Sequence of chain 1.B:
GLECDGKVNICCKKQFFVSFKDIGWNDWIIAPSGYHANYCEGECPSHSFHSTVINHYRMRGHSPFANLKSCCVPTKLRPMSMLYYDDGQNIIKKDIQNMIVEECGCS

The small molecule below binds the protein below.
Small molecule (SMILES): CCC[C@]1(C)C(=O)Nc2ccccc2C(=O)N1C

Binding-site contacts:
Ligand atom C10 contacts residue MET91 of chain 1.A at 4.2 Å (hydrophobic).
Ligand atom C12 contacts residue MET108 of chain 1.A at 3.7 Å (hydrophobic).
Ligand atom C11 contacts residue PHE58 of chain 1.B at 3.5 Å (hydrophobic).
Ligand atom C3 contacts residue THR61 of chain 1.B at 4.0 Å.
Ligand atom C13 contacts residue TYR93 of chain 1.A at 3.7 Å (hydrophobic).
Ligand atom C12 contacts residue TRP25 of chain 1.A at 4.0 Å (hydrophobic).
Ligand atom N contacts residue PHE58 of chain 1.B at 4.0 Å.
Ligand atom O1 contacts residue PHE58 of chain 1.B at 3.4 Å.
Ligand atom C9 contacts residue TYR93 of chain 1.A at 3.6 Å (hydrophobic).
Ligand atom C9 contacts residue ILE105 of chain 1.A at 3.7 Å (hydrophobic).
Ligand atom O contacts residue TRP28 of chain 1.A at 2.8 Å (h-bond).
Ligand atom C7 contacts residue PHE58 of chain 1.B at 3.9 Å (hydrophobic).
Ligand atom C5 contacts residue PHE58 of chain 1.B at 4.1 Å (hydrophobic).
Ligand atom N1 contacts residue TRP28 of chain 1.A at 4.1 Å.
Ligand atom C10 contacts residue ILE105 of chain 1.A at 4.0 Å (hydrophobic).
Ligand atom C6 contacts residue PHE58 of chain 1.B at 4.3 Å (hydrophobic).
Ligand atom O contacts residue ILE29 of chain 1.A at 3.8 Å.
Ligand atom C12 contacts residue PHE58 of chain 1.B at 3.7 Å (hydrophobic).
Ligand atom C3 contacts residue TRP25 of chain 1.A at 4.1 Å (hydrophobic).
Ligand atom O contacts residue TRP25 of chain 1.A at 3.9 Å.
Ligand atom C4 contacts residue THR61 of chain 1.B at 4.3 Å.
Ligand atom O1 contacts residue ILE105 of chain 1.A at 4.4 Å.
Ligand atom C contacts residue TRP28 of chain 1.A at 3.6 Å (hydrophobic).
Ligand atom C13 contacts residue TRP28 of chain 1.A at 3.8 Å (hydrophobic).
Ligand atom C2 contacts residue TRP25 of chain 1.A at 4.0 Å (hydrophobic).
Ligand atom C10 contacts residue PHE58 of chain 1.B at 4.5 Å (hydrophobic).

Sequence of chain 1.A:
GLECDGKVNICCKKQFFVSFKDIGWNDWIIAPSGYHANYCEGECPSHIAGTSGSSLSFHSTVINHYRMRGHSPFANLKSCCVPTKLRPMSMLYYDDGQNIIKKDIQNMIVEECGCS